Binding-site contacts:
Ligand atom O5 contacts residue ASN317 of chain 1.B at 3.6 Å.
Ligand atom O7 contacts residue GLN566 of chain 1.B at 3.1 Å (h-bond).
Ligand atom N2 contacts residue GLN566 of chain 1.B at 4.0 Å.
Ligand atom C8 contacts residue ASN317 of chain 1.B at 4.3 Å.
Ligand atom C8 contacts residue GLN566 of chain 1.B at 2.8 Å.
Ligand atom O7 contacts residue LEU568 of chain 1.B at 4.0 Å.
Ligand atom O7 contacts residue ASN317 of chain 1.B at 4.0 Å.
Ligand atom C7 contacts residue GLN566 of chain 1.B at 3.0 Å.
Ligand atom C1 contacts residue ASN317 of chain 1.B at 2.7 Å.
Ligand atom C8 contacts residue THR567 of chain 1.B at 3.8 Å.
Ligand atom O7 contacts residue PRO565 of chain 1.B at 4.3 Å.
Ligand atom N2 contacts residue ASN317 of chain 1.B at 3.2 Å (h-bond).
Ligand atom C1 contacts residue GLN566 of chain 1.B at 4.3 Å.
Ligand atom C7 contacts residue ASN317 of chain 1.B at 3.8 Å.
Ligand atom C2 contacts residue ASN317 of chain 1.B at 3.5 Å.
Ligand atom O7 contacts residue THR567 of chain 1.B at 4.2 Å.

A protein and the small-molecule ligand that binds it are described below.
Small molecule (SMILES): CC(=O)N[C@H]1[C@H](O[C@H]2[C@H](O)[C@@H](NC(C)=O)CO[C@@H]2CO)O[C@H](CO)[C@@H](O)[C@@H]1O

Sequence of chain 1.B:
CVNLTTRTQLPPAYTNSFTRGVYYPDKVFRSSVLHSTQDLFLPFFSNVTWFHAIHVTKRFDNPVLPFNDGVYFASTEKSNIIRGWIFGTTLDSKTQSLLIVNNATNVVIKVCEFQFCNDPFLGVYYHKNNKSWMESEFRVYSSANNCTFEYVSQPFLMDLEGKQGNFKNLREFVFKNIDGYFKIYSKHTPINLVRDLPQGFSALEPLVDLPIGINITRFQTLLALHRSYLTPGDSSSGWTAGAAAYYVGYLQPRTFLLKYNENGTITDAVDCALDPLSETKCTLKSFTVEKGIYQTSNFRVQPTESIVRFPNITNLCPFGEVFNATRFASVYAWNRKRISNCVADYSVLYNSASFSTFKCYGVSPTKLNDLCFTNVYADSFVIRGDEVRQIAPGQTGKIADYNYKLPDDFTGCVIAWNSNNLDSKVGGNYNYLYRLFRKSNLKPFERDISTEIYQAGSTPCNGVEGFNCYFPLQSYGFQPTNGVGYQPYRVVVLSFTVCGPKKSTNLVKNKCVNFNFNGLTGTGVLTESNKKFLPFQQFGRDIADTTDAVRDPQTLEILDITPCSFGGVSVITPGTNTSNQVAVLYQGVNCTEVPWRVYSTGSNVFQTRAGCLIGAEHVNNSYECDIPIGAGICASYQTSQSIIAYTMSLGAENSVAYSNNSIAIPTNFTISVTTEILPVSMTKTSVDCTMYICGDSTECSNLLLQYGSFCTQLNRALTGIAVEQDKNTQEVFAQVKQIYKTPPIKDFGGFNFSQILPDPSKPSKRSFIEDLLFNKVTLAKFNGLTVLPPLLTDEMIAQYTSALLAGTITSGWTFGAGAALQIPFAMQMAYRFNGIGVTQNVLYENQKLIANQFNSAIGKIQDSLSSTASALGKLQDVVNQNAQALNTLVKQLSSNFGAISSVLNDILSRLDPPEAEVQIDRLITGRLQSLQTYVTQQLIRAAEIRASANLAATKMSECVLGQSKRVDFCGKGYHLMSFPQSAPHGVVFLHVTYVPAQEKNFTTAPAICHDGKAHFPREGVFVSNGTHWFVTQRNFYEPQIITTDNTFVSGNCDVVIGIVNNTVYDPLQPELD